This protein binds this small molecule.
Small molecule (SMILES): CC(=O)N[C@H]1[C@H](O[C@H]2[C@H](O)[C@@H](NC(C)=O)CO[C@@H]2CO)O[C@H](CO)[C@@H](O)[C@@H]1O

Binding-site contacts:
Ligand atom C3 contacts residue ASN748 of chain 1.B at 3.8 Å.
Ligand atom O6 contacts residue THR750 of chain 1.B at 3.6 Å.
Ligand atom C2 contacts residue ASN748 of chain 1.B at 2.5 Å.
Ligand atom C5 contacts residue ASN748 of chain 1.B at 3.6 Å.
Ligand atom O5 contacts residue ASN748 of chain 1.B at 2.4 Å (h-bond).
Ligand atom C4 contacts residue ASN748 of chain 1.B at 4.2 Å.
Ligand atom N2 contacts residue ASN748 of chain 1.B at 2.9 Å (h-bond).
Ligand atom O7 contacts residue GLN1102 of chain 1.B at 3.8 Å.
Ligand atom C1 contacts residue ASN748 of chain 1.B at 1.4 Å.
Ligand atom O6 contacts residue GLN957 of chain 1.B at 3.0 Å (h-bond).
Ligand atom C5 contacts residue LEU953 of chain 1.B at 4.3 Å (hydrophobic).
Ligand atom C7 contacts residue ASN748 of chain 1.B at 3.5 Å.
Ligand atom O5 contacts residue GLN1102 of chain 1.B at 4.4 Å.
Ligand atom C6 contacts residue GLN957 of chain 1.B at 3.8 Å.
Ligand atom C2 contacts residue GLN1102 of chain 1.B at 4.4 Å.
Ligand atom O7 contacts residue ASN748 of chain 1.B at 3.7 Å.
Ligand atom C5 contacts residue GLN957 of chain 1.B at 4.0 Å.
Ligand atom C1 contacts residue GLN1102 of chain 1.B at 4.2 Å.
Ligand atom O4 contacts residue LEU953 of chain 1.B at 4.1 Å.

Sequence of chain 1.B:
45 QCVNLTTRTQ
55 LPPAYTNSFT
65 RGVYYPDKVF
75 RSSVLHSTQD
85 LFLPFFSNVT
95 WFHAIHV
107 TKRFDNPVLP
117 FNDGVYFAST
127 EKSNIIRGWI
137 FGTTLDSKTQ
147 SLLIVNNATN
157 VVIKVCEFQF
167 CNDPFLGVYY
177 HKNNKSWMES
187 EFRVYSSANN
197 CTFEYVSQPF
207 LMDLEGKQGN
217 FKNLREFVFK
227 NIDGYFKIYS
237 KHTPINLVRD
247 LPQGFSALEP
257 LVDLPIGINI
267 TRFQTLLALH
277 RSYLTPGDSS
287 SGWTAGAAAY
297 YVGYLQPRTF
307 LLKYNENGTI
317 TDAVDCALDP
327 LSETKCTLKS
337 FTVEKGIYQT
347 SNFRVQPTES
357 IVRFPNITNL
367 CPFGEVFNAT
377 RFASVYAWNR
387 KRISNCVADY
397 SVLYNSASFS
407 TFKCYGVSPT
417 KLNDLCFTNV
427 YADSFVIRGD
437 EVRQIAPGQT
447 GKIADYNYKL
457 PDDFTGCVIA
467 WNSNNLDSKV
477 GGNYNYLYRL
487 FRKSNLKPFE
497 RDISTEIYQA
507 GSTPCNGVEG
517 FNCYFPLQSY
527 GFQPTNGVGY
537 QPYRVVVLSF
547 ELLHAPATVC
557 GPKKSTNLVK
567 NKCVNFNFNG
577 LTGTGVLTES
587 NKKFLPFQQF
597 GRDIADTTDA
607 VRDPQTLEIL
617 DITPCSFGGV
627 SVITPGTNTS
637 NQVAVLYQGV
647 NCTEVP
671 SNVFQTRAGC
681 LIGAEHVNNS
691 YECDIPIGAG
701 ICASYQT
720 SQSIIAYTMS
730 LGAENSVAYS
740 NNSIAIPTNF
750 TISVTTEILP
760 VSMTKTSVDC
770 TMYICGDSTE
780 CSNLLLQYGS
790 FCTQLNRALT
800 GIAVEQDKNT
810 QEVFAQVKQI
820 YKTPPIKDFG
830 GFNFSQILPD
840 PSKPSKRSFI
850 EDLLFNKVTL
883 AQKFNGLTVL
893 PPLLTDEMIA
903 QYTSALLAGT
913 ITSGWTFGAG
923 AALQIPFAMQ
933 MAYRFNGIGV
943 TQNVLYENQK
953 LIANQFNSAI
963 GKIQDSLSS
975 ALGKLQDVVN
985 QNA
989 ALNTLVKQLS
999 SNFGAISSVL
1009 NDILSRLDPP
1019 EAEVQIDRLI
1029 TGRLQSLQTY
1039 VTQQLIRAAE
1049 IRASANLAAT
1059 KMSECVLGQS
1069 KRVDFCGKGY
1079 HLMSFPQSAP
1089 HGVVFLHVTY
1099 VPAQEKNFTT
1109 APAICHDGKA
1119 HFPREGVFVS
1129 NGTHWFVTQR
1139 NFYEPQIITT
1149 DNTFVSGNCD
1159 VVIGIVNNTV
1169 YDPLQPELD